Sequence of chain 1.A:
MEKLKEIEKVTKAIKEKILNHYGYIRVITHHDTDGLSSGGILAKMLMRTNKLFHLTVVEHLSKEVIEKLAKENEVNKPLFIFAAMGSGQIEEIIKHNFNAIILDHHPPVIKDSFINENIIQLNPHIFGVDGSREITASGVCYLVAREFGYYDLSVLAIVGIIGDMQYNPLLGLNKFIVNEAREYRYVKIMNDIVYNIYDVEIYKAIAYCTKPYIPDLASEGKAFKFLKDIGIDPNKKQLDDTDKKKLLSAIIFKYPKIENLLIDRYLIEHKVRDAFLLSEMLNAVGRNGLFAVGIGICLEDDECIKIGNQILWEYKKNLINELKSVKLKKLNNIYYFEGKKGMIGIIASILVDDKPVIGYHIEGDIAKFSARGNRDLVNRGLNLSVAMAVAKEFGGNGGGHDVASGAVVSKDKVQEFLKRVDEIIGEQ

The small molecule below binds the protein below.
Small molecule (SMILES): Nc1ccn(-c2cc(O)c(COP(=O)(O)O)o2)c(=O)n1

Binding-site contacts:
Ligand atom O10 contacts residue SER408 of chain 1.A at 4.0 Å.
Ligand atom O19 contacts residue PHE372 of chain 1.A at 3.6 Å (h-bond).
Ligand atom O16 contacts residue GLY409 of chain 1.A at 3.8 Å.
Ligand atom O19 contacts residue SER373 of chain 1.A at 2.5 Å (h-bond).
Ligand atom C3 contacts residue GLY409 of chain 1.A at 4.0 Å.
Ligand atom N4 contacts residue GLY403 of chain 1.A at 4.1 Å.
Ligand atom C2 contacts residue GLY409 of chain 1.A at 3.8 Å.
Ligand atom N6 contacts residue GLY403 of chain 1.A at 4.0 Å.
Ligand atom O19 contacts residue SER408 of chain 1.A at 3.9 Å.
Ligand atom N7 contacts residue GLY402 of chain 1.A at 3.5 Å (h-bond).
Ligand atom O8 contacts residue GLY403 of chain 1.A at 3.2 Å.
Ligand atom C5 contacts residue GLY402 of chain 1.A at 3.1 Å.
Ligand atom O8 contacts residue HIS109 of chain 1.A at 4.0 Å.
Ligand atom N7 contacts residue GLY401 of chain 1.A at 3.7 Å.
Ligand atom O19 contacts residue GLY409 of chain 1.A at 3.6 Å.
Ligand atom O16 contacts residue ARG375 of chain 1.A at 3.3 Å (salt-bridge).
Ligand atom O20 contacts residue SER373 of chain 1.A at 3.9 Å.
Ligand atom C12 contacts residue HIS109 of chain 1.A at 3.3 Å.
Ligand atom C9 contacts residue GLY402 of chain 1.A at 3.7 Å.
Ligand atom O16 contacts residue SER408 of chain 1.A at 3.5 Å.
Ligand atom O15 contacts residue HIS109 of chain 1.A at 3.1 Å (h-bond).
Ligand atom O10 contacts residue GLY402 of chain 1.A at 3.8 Å.
Ligand atom O15 contacts residue HIS404 of chain 1.A at 4.0 Å.
Ligand atom C13 contacts residue HIS109 of chain 1.A at 3.1 Å.
Ligand atom O10 contacts residue GLY409 of chain 1.A at 3.7 Å.
Ligand atom C14 contacts residue ALA407 of chain 1.A at 4.0 Å (hydrophobic).
Ligand atom C1 contacts residue GLY402 of chain 1.A at 3.5 Å.
Ligand atom C2 contacts residue GLY402 of chain 1.A at 3.6 Å.
Ligand atom C3 contacts residue GLY402 of chain 1.A at 3.4 Å.
Ligand atom P17 contacts residue ARG375 of chain 1.A at 3.8 Å.
Ligand atom N7 contacts residue ASN400 of chain 1.A at 3.1 Å (h-bond).
Ligand atom C9 contacts residue GLY403 of chain 1.A at 4.0 Å.
Ligand atom C14 contacts residue ARG375 of chain 1.A at 3.8 Å.
Ligand atom P17 contacts residue SER373 of chain 1.A at 3.7 Å.
Ligand atom N6 contacts residue GLY402 of chain 1.A at 3.4 Å (h-bond).
Ligand atom N4 contacts residue GLY402 of chain 1.A at 3.1 Å (h-bond).
Ligand atom O20 contacts residue ARG375 of chain 1.A at 3.1 Å (salt-bridge).
Ligand atom O19 contacts residue ARG375 of chain 1.A at 3.9 Å.
Ligand atom O8 contacts residue GLY402 of chain 1.A at 3.6 Å.
Ligand atom C5 contacts residue GLY403 of chain 1.A at 3.6 Å.